Binding-site contacts:
Ligand atom C11 contacts residue TRP298 of chain 1.A at 4.2 Å (hydrophobic).
Ligand atom C05 contacts residue TRP298 of chain 1.A at 4.0 Å (hydrophobic).
Ligand atom C06 contacts residue TRP298 of chain 1.A at 4.4 Å (hydrophobic).
Ligand atom C13 contacts residue LEU321 of chain 1.E at 4.3 Å (hydrophobic).
Ligand atom C21 contacts residue GLN294 of chain 1.A at 3.7 Å.
Ligand atom C09 contacts residue TRP298 of chain 1.A at 4.4 Å (hydrophobic).
Ligand atom C20 contacts residue PRO464 of chain 1.A at 4.4 Å (hydrophobic).
Ligand atom C13 contacts residue LEU325 of chain 1.E at 4.3 Å (hydrophobic).
Ligand atom C03 contacts residue TRP298 of chain 1.A at 4.1 Å (hydrophobic).
Ligand atom C08 contacts residue ILE291 of chain 1.A at 4.2 Å (hydrophobic).
Ligand atom C16 contacts residue LEU321 of chain 1.E at 4.3 Å (hydrophobic).
Ligand atom C21 contacts residue PRO464 of chain 1.A at 4.2 Å (hydrophobic).
Ligand atom C11 contacts residue VAL295 of chain 1.A at 3.9 Å (hydrophobic).
Ligand atom C17 contacts residue ILE291 of chain 1.A at 3.4 Å (hydrophobic).
Ligand atom C21 contacts residue ILE291 of chain 1.A at 4.2 Å (hydrophobic).
Ligand atom C15 contacts residue TRP298 of chain 1.A at 4.2 Å (hydrophobic).
Ligand atom C22 contacts residue LEU325 of chain 1.E at 4.1 Å (hydrophobic).
Ligand atom C16 contacts residue LEU325 of chain 1.E at 3.5 Å (hydrophobic).
Ligand atom O01 contacts residue PRO464 of chain 1.A at 3.0 Å.
Ligand atom C16 contacts residue ALA324 of chain 1.E at 3.7 Å (hydrophobic).
Ligand atom O02 contacts residue ILE329 of chain 1.E at 4.2 Å.
Ligand atom C14 contacts residue ILE291 of chain 1.A at 3.7 Å (hydrophobic).
Ligand atom C12 contacts residue TRP298 of chain 1.A at 3.8 Å (hydrophobic).
Ligand atom C13 contacts residue ALA324 of chain 1.E at 3.6 Å (hydrophobic).
Ligand atom C23 contacts residue TYR328 of chain 1.E at 3.8 Å (hydrophobic).
Ligand atom C07 contacts residue TRP298 of chain 1.A at 4.5 Å (hydrophobic).
Ligand atom C17 contacts residue GLN294 of chain 1.A at 3.9 Å.
Ligand atom C14 contacts residue VAL295 of chain 1.A at 3.9 Å (hydrophobic).
Ligand atom C08 contacts residue TRP298 of chain 1.A at 4.1 Å (hydrophobic).
Ligand atom O02 contacts residue LEU325 of chain 1.E at 3.1 Å.
Ligand atom C22 contacts residue TYR328 of chain 1.E at 3.8 Å (hydrophobic).
Ligand atom O01 contacts residue GLN294 of chain 1.A at 2.7 Å (h-bond).
Ligand atom O02 contacts residue TYR328 of chain 1.E at 3.8 Å.
Ligand atom C10 contacts residue TRP298 of chain 1.A at 4.0 Å (hydrophobic).

Sequence of chain 1.E:
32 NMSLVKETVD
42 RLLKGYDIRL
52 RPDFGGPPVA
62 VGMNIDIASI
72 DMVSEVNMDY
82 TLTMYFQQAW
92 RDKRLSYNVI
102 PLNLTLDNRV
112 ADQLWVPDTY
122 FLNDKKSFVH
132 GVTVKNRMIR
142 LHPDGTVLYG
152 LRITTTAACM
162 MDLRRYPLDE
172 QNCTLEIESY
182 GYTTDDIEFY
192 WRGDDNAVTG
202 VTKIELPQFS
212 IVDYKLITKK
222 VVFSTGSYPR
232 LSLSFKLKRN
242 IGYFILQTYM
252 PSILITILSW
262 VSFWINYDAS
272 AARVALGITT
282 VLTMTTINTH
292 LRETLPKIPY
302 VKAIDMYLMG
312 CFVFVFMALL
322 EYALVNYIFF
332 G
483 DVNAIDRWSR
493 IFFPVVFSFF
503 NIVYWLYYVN

Sequence of chain 1.A:
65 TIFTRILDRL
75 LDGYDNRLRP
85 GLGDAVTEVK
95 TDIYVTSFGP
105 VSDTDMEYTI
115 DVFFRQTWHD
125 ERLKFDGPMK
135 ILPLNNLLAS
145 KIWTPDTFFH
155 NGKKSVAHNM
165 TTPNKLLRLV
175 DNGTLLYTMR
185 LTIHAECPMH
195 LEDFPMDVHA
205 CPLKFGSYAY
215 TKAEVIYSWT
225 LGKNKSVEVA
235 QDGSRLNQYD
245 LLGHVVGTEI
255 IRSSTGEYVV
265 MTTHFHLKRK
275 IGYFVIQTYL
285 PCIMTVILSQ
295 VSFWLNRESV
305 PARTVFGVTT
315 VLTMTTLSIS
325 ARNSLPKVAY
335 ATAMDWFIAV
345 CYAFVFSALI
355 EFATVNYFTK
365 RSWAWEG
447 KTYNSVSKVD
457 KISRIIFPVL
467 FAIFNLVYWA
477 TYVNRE

This protein binds this small molecule.
Small molecule (SMILES): CC(=O)[C@H]1CC[C@H]2[C@@H]3CC[C@H]4C[C@H](O)CC[C@]4(C)[C@H]3CC[C@]12C